Sequence of chain 1.B:
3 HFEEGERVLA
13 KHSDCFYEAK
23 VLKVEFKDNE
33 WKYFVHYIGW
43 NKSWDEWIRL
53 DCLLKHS

Binding-site contacts:
Ligand atom CM2 contacts residue GLU48 of chain 1.B at 4.3 Å.
Ligand atom CD contacts residue TRP46 of chain 1.B at 3.7 Å (hydrophobic).
Ligand atom CM3 contacts residue TYR39 of chain 1.B at 3.9 Å (hydrophobic).
Ligand atom CM2 contacts residue TYR39 of chain 1.B at 3.6 Å (hydrophobic).
Ligand atom N contacts residue TRP42 of chain 1.B at 4.2 Å.
Ligand atom NZ contacts residue TRP46 of chain 1.B at 4.4 Å.
Ligand atom CE contacts residue HIS14 of chain 1.B at 4.4 Å.
Ligand atom CG contacts residue HIS14 of chain 1.B at 4.4 Å.
Ligand atom CB contacts residue TRP46 of chain 1.B at 4.0 Å (hydrophobic).
Ligand atom CM3 contacts residue TRP42 of chain 1.B at 3.7 Å (hydrophobic).
Ligand atom CG contacts residue TRP46 of chain 1.B at 4.0 Å (hydrophobic).
Ligand atom CE contacts residue TRP46 of chain 1.B at 3.7 Å (hydrophobic).
Ligand atom CD contacts residue TRP42 of chain 1.B at 3.7 Å (hydrophobic).
Ligand atom CM1 contacts residue TRP42 of chain 1.B at 3.7 Å (hydrophobic).
Ligand atom CM1 contacts residue TYR19 of chain 1.B at 3.4 Å (hydrophobic).
Ligand atom CM2 contacts residue HIS14 of chain 1.B at 4.0 Å.
Ligand atom NZ contacts residue TRP42 of chain 1.B at 4.5 Å.
Ligand atom CM3 contacts residue TRP46 of chain 1.B at 3.8 Å (hydrophobic).

A protein and the small-molecule ligand that binds it are described below.
Small molecule (SMILES): C[N+](C)(C)CCCC[C@H](N)C(=O)O